Sequence of chain 1.C:
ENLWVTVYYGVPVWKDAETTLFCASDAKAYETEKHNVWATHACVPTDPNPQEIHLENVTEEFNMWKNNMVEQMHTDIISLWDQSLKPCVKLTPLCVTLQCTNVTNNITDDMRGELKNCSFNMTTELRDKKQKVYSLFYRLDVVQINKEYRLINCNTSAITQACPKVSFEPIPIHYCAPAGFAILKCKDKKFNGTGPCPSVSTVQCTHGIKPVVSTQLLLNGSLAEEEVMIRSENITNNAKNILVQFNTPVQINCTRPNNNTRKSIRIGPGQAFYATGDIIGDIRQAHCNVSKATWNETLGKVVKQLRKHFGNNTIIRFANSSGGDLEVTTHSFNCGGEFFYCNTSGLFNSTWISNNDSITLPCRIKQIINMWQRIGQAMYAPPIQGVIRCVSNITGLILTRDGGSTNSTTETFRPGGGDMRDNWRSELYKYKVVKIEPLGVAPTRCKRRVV

A protein and the small-molecule ligand that binds it are described below.
Small molecule (SMILES): CC(=O)N[C@H]1[C@H](O[C@H]2[C@H](O)[C@@H](NC(C)=O)CO[C@@H]2CO)O[C@H](CO)[C@@H](O)[C@@H]1O

Binding-site contacts:
Ligand atom C3 contacts residue ASN103 of chain 1.C at 3.8 Å.
Ligand atom O6 contacts residue LYS159 of chain 1.C at 3.5 Å (salt-bridge).
Ligand atom C2 contacts residue ASN103 of chain 1.C at 2.4 Å.
Ligand atom C8 contacts residue ASN103 of chain 1.C at 4.2 Å.
Ligand atom N2 contacts residue LYS159 of chain 1.C at 4.5 Å.
Ligand atom C1 contacts residue LYS159 of chain 1.C at 3.9 Å.
Ligand atom N2 contacts residue MAN4 of chain 1.KA at 4.2 Å.
Ligand atom O5 contacts residue ASN103 of chain 1.C at 2.4 Å (h-bond).
Ligand atom C8 contacts residue MAN4 of chain 1.KA at 3.3 Å.
Ligand atom C5 contacts residue LYS159 of chain 1.C at 3.9 Å.
Ligand atom C4 contacts residue LYS159 of chain 1.C at 3.8 Å.
Ligand atom C6 contacts residue LYS159 of chain 1.C at 3.6 Å.
Ligand atom O4 contacts residue LYS159 of chain 1.C at 3.5 Å (salt-bridge).
Ligand atom C4 contacts residue ASN103 of chain 1.C at 4.3 Å.
Ligand atom O3 contacts residue LYS159 of chain 1.C at 3.8 Å.
Ligand atom C3 contacts residue LYS159 of chain 1.C at 3.1 Å.
Ligand atom O5 contacts residue LYS159 of chain 1.C at 2.9 Å (salt-bridge).
Ligand atom C1 contacts residue LYS117 of chain 1.C at 4.3 Å.
Ligand atom O7 contacts residue ASN103 of chain 1.C at 3.6 Å (h-bond).
Ligand atom O5 contacts residue GLY114 of chain 1.C at 4.4 Å.
Ligand atom C7 contacts residue ASN103 of chain 1.C at 3.1 Å.
Ligand atom C1 contacts residue ASN103 of chain 1.C at 1.5 Å.
Ligand atom O6 contacts residue GLY114 of chain 1.C at 3.5 Å.
Ligand atom C5 contacts residue ASN103 of chain 1.C at 3.7 Å.
Ligand atom N2 contacts residue ASN103 of chain 1.C at 2.6 Å (h-bond).
Ligand atom C2 contacts residue LYS159 of chain 1.C at 4.1 Å.
Ligand atom C7 contacts residue MAN4 of chain 1.KA at 3.8 Å.